Sequence of chain 2.B:
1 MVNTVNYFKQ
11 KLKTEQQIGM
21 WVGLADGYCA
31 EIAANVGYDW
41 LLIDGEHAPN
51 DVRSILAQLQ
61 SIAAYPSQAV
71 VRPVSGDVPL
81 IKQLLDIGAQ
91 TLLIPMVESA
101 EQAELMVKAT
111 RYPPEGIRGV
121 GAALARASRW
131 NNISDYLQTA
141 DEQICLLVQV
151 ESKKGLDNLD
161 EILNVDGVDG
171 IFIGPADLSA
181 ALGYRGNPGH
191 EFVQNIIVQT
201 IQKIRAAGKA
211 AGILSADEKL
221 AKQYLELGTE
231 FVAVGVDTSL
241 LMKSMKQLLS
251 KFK

Binding-site contacts:
Ligand atom C3 contacts residue GLY121 of chain 2.C at 4.5 Å.
Ligand atom C4 contacts residue VAL120 of chain 2.C at 4.3 Å (hydrophobic).
Ligand atom O1 contacts residue GLY121 of chain 2.C at 4.1 Å.
Ligand atom C2 contacts residue PYR1 of chain 2.I at 4.2 Å.
Ligand atom O1 contacts residue ALA123 of chain 2.C at 3.1 Å (h-bond).
Ligand atom O2 contacts residue GLY121 of chain 2.C at 3.6 Å.
Ligand atom O4 contacts residue HIS47 of chain 2.B at 3.6 Å.
Ligand atom O2 contacts residue ALA123 of chain 2.C at 3.1 Å.
Ligand atom C3 contacts residue LEU214 of chain 2.B at 4.0 Å (hydrophobic).
Ligand atom C1 contacts residue ALA122 of chain 2.C at 3.8 Å (hydrophobic).
Ligand atom O2 contacts residue LEU124 of chain 2.C at 3.8 Å.
Ligand atom C2 contacts residue VAL120 of chain 2.C at 3.8 Å (hydrophobic).
Ligand atom O4 contacts residue ARG72 of chain 2.B at 2.7 Å (salt-bridge).
Ligand atom O4 contacts residue LEU124 of chain 2.C at 4.5 Å.
Ligand atom C4 contacts residue GLY121 of chain 2.C at 4.1 Å.
Ligand atom C4 contacts residue ARG72 of chain 2.B at 3.6 Å.
Ligand atom C4 contacts residue LEU124 of chain 2.C at 4.0 Å (hydrophobic).
Ligand atom C3 contacts residue PYR1 of chain 2.I at 3.7 Å.
Ligand atom C3 contacts residue VAL120 of chain 2.C at 4.4 Å (hydrophobic).
Ligand atom O4 contacts residue GLY121 of chain 2.C at 4.2 Å.
Ligand atom C4 contacts residue PYR1 of chain 2.I at 4.0 Å.
Ligand atom C2 contacts residue ALA122 of chain 2.C at 4.5 Å (hydrophobic).
Ligand atom O4 contacts residue VAL120 of chain 2.C at 4.0 Å.
Ligand atom C2 contacts residue GLY121 of chain 2.C at 3.6 Å.
Ligand atom O4 contacts residue ASP44 of chain 2.B at 4.5 Å.
Ligand atom C4 contacts residue TRP21 of chain 2.B at 4.4 Å (hydrophobic).
Ligand atom C1 contacts residue GLY121 of chain 2.C at 3.7 Å.
Ligand atom O1 contacts residue ALA122 of chain 2.C at 3.8 Å.
Ligand atom C3 contacts residue ALA176 of chain 2.B at 4.5 Å (hydrophobic).
Ligand atom C2 contacts residue ALA176 of chain 2.B at 3.6 Å (hydrophobic).
Ligand atom O4 contacts residue CO1 of chain 2.J at 4.3 Å.
Ligand atom O2 contacts residue ALA122 of chain 2.C at 3.9 Å.
Ligand atom O4 contacts residue PYR1 of chain 2.I at 3.5 Å (h-bond).
Ligand atom C1 contacts residue ALA123 of chain 2.C at 3.5 Å (hydrophobic).
Ligand atom C4 contacts residue HIS47 of chain 2.B at 4.5 Å.

Sequence of chain 2.C:
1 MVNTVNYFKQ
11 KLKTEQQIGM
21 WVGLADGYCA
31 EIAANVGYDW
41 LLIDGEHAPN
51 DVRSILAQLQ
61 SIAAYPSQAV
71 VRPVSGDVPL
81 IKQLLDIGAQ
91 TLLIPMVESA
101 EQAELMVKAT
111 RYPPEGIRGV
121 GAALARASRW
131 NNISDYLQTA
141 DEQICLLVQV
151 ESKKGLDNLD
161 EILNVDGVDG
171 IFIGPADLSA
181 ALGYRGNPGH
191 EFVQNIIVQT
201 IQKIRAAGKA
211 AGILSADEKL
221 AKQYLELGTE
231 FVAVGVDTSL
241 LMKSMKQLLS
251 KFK

This small molecule binds to this protein.
Small molecule (SMILES): O=CCCC(=O)O